This small molecule binds to this protein.
Small molecule (SMILES): CC(=O)N[C@H]1[C@H](O[C@H]2[C@H](O)[C@@H](NC(C)=O)CO[C@@H]2CO)O[C@H](CO)[C@@H](O[C@@H]2O[C@H](CO[C@H]3O[C@H](CO)[C@@H](O)[C@H](O)[C@@H]3O)[C@@H](O)[C@H](O[C@H]3O[C@H](CO)[C@@H](O)[C@H](O)[C@@H]3O)[C@@H]2O)[C@@H]1O

Sequence of chain 5.A:
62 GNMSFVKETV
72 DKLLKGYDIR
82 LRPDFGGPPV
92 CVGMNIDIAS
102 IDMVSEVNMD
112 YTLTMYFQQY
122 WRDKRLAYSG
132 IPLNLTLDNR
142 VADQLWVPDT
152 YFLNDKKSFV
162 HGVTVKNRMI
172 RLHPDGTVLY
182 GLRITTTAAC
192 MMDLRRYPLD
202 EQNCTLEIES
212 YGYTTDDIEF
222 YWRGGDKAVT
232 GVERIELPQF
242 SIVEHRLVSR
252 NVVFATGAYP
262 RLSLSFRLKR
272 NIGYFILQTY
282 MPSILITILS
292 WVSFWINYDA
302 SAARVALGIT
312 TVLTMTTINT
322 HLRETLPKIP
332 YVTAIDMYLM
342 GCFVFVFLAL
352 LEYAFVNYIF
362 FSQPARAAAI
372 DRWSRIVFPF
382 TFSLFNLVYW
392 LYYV

Binding-site contacts:
Ligand atom C8 contacts residue PHE267 of chain 5.A at 4.0 Å (hydrophobic).
Ligand atom N2 contacts residue ASP500 of chain 5.B at 3.7 Å.
Ligand atom C6 contacts residue TYR418 of chain 5.B at 3.8 Å (hydrophobic).
Ligand atom O5 contacts residue ASN417 of chain 5.B at 3.7 Å.
Ligand atom N2 contacts residue SER266 of chain 5.A at 2.8 Å (h-bond).
Ligand atom C8 contacts residue SER490 of chain 5.B at 3.4 Å.
Ligand atom C7 contacts residue ARG247 of chain 5.A at 3.7 Å.
Ligand atom O5 contacts residue ARG251 of chain 5.A at 3.8 Å.
Ligand atom C7 contacts residue ASN204 of chain 5.A at 3.5 Å.
Ligand atom O6 contacts residue ARG251 of chain 5.A at 4.0 Å.
Ligand atom C8 contacts residue ARG268 of chain 5.A at 3.9 Å.
Ligand atom C7 contacts residue SER266 of chain 5.A at 3.7 Å.
Ligand atom O7 contacts residue ARG247 of chain 5.A at 3.4 Å (salt-bridge).
Ligand atom O3 contacts residue ARG251 of chain 5.A at 3.0 Å (salt-bridge).
Ligand atom C8 contacts residue ARG251 of chain 5.A at 3.8 Å.
Ligand atom O5 contacts residue ASN204 of chain 5.A at 2.2 Å (h-bond).
Ligand atom C8 contacts residue ARG247 of chain 5.A at 3.9 Å.
Ligand atom C2 contacts residue ASN204 of chain 5.A at 2.5 Å.
Ligand atom C2 contacts residue SER266 of chain 5.A at 3.7 Å.
Ligand atom O6 contacts residue ARG247 of chain 5.A at 3.4 Å (salt-bridge).
Ligand atom N2 contacts residue ARG251 of chain 5.A at 3.7 Å.
Ligand atom O7 contacts residue ASN204 of chain 5.A at 3.5 Å (h-bond).
Ligand atom C5 contacts residue ASN204 of chain 5.A at 3.5 Å.
Ligand atom C3 contacts residue ARG247 of chain 5.A at 3.9 Å.
Ligand atom O5 contacts residue VAL249 of chain 5.A at 3.8 Å.
Ligand atom O2 contacts residue THR497 of chain 5.B at 3.9 Å.
Ligand atom O7 contacts residue ARG268 of chain 5.A at 3.0 Å (salt-bridge).
Ligand atom C7 contacts residue ARG251 of chain 5.A at 3.5 Å.
Ligand atom C3 contacts residue ASN204 of chain 5.A at 3.8 Å.
Ligand atom N2 contacts residue ASN204 of chain 5.A at 3.0 Å (h-bond).
Ligand atom C7 contacts residue ARG268 of chain 5.A at 3.8 Å.
Ligand atom C1 contacts residue ASN204 of chain 5.A at 1.4 Å.
Ligand atom C2 contacts residue ARG247 of chain 5.A at 3.8 Å.
Ligand atom N2 contacts residue ARG247 of chain 5.A at 3.9 Å.
Ligand atom C8 contacts residue ASP500 of chain 5.B at 3.6 Å.
Ligand atom C3 contacts residue SER266 of chain 5.A at 3.7 Å.
Ligand atom O3 contacts residue ARG247 of chain 5.A at 2.8 Å (salt-bridge).
Ligand atom N2 contacts residue TYR418 of chain 5.B at 3.5 Å (h-bond).
Ligand atom C6 contacts residue SER250 of chain 5.A at 3.5 Å.
Ligand atom C8 contacts residue SER266 of chain 5.A at 3.6 Å.

Sequence of chain 5.B:
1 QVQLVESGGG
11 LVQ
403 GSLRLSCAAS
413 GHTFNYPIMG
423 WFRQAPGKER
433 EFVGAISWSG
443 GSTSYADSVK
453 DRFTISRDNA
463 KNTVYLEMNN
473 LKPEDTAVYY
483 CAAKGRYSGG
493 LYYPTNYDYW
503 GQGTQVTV